The protein below binds the small molecule below.
Small molecule (SMILES): CC(C)C[C@H](NC(=O)CN)C(=O)N[C@H](C(=O)N[C@H](C(=O)NCC(=O)N[C@@H](CO)C(=O)N[C@@H](CC(C)C)C(=O)N[C@@H](CCCN=C(N)N)C(=O)NCC=O)C(C)C)[C@@H](C)O

Binding-site contacts:
Ligand atom N contacts residue ASP258 of chain 4.A at 3.0 Å (salt-bridge).
Ligand atom N contacts residue ARG49 of chain 4.A at 3.6 Å.
Ligand atom CA contacts residue ASP258 of chain 4.A at 3.5 Å.
Ligand atom NH1 contacts residue THR246 of chain 4.A at 3.0 Å (h-bond).
Ligand atom CA contacts residue ASP258 of chain 4.A at 3.7 Å.
Ligand atom CA contacts residue ARG49 of chain 4.A at 3.5 Å.
Ligand atom CD2 contacts residue ARG43 of chain 4.A at 3.7 Å.
Ligand atom NE contacts residue ASP53 of chain 4.A at 3.7 Å.
Ligand atom N contacts residue ASP258 of chain 4.A at 2.9 Å (salt-bridge).
Ligand atom C contacts residue ARG49 of chain 4.A at 3.4 Å.
Ligand atom NH2 contacts residue ARG50 of chain 4.A at 3.3 Å (salt-bridge).
Ligand atom CA contacts residue ARG50 of chain 4.A at 3.5 Å.
Ligand atom CD contacts residue ARG50 of chain 4.A at 3.6 Å.
Ligand atom CB contacts residue ILE39 of chain 4.A at 3.6 Å (hydrophobic).
Ligand atom N contacts residue ARG49 of chain 4.A at 3.0 Å (salt-bridge).
Ligand atom C contacts residue ASP258 of chain 4.A at 3.7 Å.
Ligand atom OG1 contacts residue ASP258 of chain 4.A at 3.3 Å.
Ligand atom O contacts residue ARG49 of chain 4.A at 3.1 Å (salt-bridge).
Ligand atom OG1 contacts residue ILE39 of chain 4.A at 3.5 Å.
Ligand atom C contacts residue ILE39 of chain 4.A at 3.6 Å (hydrophobic).
Ligand atom O contacts residue ARG43 of chain 4.A at 3.1 Å (salt-bridge).
Ligand atom NH1 contacts residue ASP228 of chain 4.A at 2.7 Å (salt-bridge).
Ligand atom N contacts residue ASP258 of chain 4.A at 2.8 Å (salt-bridge).
Ligand atom OG1 contacts residue MET259 of chain 4.A at 2.8 Å (h-bond).
Ligand atom CD contacts residue LEU52 of chain 4.A at 3.5 Å (hydrophobic).
Ligand atom CG2 contacts residue MET259 of chain 4.A at 3.7 Å (hydrophobic).
Ligand atom CB contacts residue ASP258 of chain 4.A at 3.5 Å.
Ligand atom N contacts residue ARG49 of chain 4.A at 3.6 Å.
Ligand atom CA contacts residue ASP258 of chain 4.A at 3.7 Å.
Ligand atom CB contacts residue ASP258 of chain 4.A at 3.7 Å.
Ligand atom O contacts residue ILE39 of chain 4.A at 3.6 Å.
Ligand atom N contacts residue ILE39 of chain 4.A at 3.7 Å.
Ligand atom CD2 contacts residue ASP258 of chain 4.A at 3.5 Å.
Ligand atom O contacts residue ARG43 of chain 4.A at 3.0 Å (salt-bridge).
Ligand atom C contacts residue ASP258 of chain 4.A at 3.6 Å.
Ligand atom O contacts residue ARG50 of chain 4.A at 3.6 Å.
Ligand atom CB contacts residue ARG50 of chain 4.A at 3.7 Å.
Ligand atom CG2 contacts residue ALA42 of chain 4.A at 3.7 Å (hydrophobic).
Ligand atom CB contacts residue ARG49 of chain 4.A at 3.5 Å.
Ligand atom CB contacts residue MET259 of chain 4.A at 3.8 Å (hydrophobic).

Sequence of chain 4.A:
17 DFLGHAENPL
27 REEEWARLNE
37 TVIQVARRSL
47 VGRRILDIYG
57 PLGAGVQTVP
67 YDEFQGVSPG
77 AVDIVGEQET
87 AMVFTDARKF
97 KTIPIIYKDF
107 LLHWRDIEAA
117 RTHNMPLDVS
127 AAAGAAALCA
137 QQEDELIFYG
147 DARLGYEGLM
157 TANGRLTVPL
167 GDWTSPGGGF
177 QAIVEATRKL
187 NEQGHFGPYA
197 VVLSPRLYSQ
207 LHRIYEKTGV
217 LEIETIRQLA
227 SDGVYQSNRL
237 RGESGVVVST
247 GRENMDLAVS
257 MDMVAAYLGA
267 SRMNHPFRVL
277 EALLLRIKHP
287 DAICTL